Sequence of chain 3.A:
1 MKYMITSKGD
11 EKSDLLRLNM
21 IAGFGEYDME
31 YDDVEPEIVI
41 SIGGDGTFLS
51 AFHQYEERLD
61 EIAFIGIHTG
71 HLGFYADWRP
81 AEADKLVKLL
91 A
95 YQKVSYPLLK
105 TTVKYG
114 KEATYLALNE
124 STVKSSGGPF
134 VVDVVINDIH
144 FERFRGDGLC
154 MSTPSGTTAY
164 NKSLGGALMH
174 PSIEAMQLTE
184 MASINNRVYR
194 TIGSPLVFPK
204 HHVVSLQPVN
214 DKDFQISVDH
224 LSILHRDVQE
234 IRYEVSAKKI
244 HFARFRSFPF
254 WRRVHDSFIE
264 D

Sequence of chain 2.A:
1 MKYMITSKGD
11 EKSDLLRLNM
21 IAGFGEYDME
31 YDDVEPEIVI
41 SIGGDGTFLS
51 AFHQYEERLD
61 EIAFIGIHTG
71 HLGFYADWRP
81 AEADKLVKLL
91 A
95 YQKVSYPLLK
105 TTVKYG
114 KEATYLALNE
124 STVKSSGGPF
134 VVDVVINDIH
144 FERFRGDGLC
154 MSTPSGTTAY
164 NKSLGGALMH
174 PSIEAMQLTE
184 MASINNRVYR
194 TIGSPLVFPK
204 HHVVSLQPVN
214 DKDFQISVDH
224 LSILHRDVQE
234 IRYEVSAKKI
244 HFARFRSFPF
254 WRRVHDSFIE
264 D

Binding-site contacts:
Ligand atom C5 contacts residue AOC1 of chain 3.C at 3.9 Å.
Ligand atom C5 contacts residue TYR163 of chain 3.A at 3.7 Å (hydrophobic).
Ligand atom C5' contacts residue HIS223 of chain 3.A at 3.5 Å.
Ligand atom N1 contacts residue ALA185 of chain 2.A at 3.4 Å (h-bond).
Ligand atom O4' contacts residue AOC1 of chain 3.C at 3.2 Å.
Ligand atom CAA contacts residue AOC1 of chain 3.C at 3.8 Å.
Ligand atom C4 contacts residue TYR163 of chain 3.A at 3.9 Å (hydrophobic).
Ligand atom O2' contacts residue GLU123 of chain 3.A at 2.5 Å (salt-bridge).
Ligand atom N3 contacts residue TYR163 of chain 3.A at 3.5 Å.
Ligand atom C2' contacts residue TYR163 of chain 3.A at 3.6 Å (hydrophobic).
Ligand atom N6 contacts residue GLY149 of chain 2.A at 3.5 Å.
Ligand atom N3 contacts residue ILE187 of chain 2.A at 3.9 Å.
Ligand atom N1 contacts residue TYR163 of chain 3.A at 3.9 Å.
Ligand atom N7 contacts residue AOC1 of chain 3.C at 3.5 Å.
Ligand atom O2' contacts residue TYR163 of chain 3.A at 3.1 Å (h-bond).
Ligand atom O2' contacts residue ASN122 of chain 3.A at 3.7 Å.
Ligand atom CAH contacts residue LEU49 of chain 3.A at 4.0 Å (hydrophobic).
Ligand atom C2 contacts residue TYR163 of chain 3.A at 3.9 Å (hydrophobic).
Ligand atom N6 contacts residue ALA185 of chain 2.A at 3.0 Å (h-bond).
Ligand atom O5' contacts residue LEU49 of chain 3.A at 3.2 Å.
Ligand atom C8 contacts residue AOC1 of chain 3.C at 3.6 Å.
Ligand atom O3' contacts residue GLU123 of chain 3.A at 2.8 Å (salt-bridge).
Ligand atom O2' contacts residue ALA162 of chain 3.A at 3.0 Å.
Ligand atom C6 contacts residue TYR163 of chain 3.A at 3.6 Å (hydrophobic).
Ligand atom C8 contacts residue HIS223 of chain 3.A at 3.8 Å.
Ligand atom O3' contacts residue ASN122 of chain 3.A at 3.0 Å (h-bond).
Ligand atom N1 contacts residue SER166 of chain 3.A at 3.2 Å (h-bond).
Ligand atom C6 contacts residue ILE187 of chain 2.A at 3.8 Å (hydrophobic).
Ligand atom N1 contacts residue ILE187 of chain 2.A at 3.1 Å.
Ligand atom N6 contacts residue ASP150 of chain 2.A at 3.0 Å (salt-bridge).
Ligand atom C1' contacts residue AOC1 of chain 3.C at 3.9 Å.
Ligand atom O5' contacts residue AOC1 of chain 3.C at 3.6 Å.
Ligand atom C2 contacts residue SER166 of chain 3.A at 2.9 Å.
Ligand atom N6 contacts residue TYR163 of chain 3.A at 3.8 Å.
Ligand atom C2 contacts residue ILE187 of chain 2.A at 3.2 Å (hydrophobic).
Ligand atom C3' contacts residue GLU123 of chain 3.A at 3.4 Å.
Ligand atom C6 contacts residue ALA185 of chain 2.A at 3.7 Å (hydrophobic).
Ligand atom C2' contacts residue GLU123 of chain 3.A at 3.3 Å.
Ligand atom CAH contacts residue AOC1 of chain 3.C at 3.5 Å.
Ligand atom N9 contacts residue TYR163 of chain 3.A at 3.9 Å.

The small molecule below binds the protein below.
Small molecule (SMILES): C#CCOC[C@H]1O[C@@H](n2cnc3c(N)ncnc32)[C@H](O)[C@@H]1O